Binding-site contacts:
Ligand atom C7 contacts residue THR124 of chain 1.B at 4.0 Å.
Ligand atom C6 contacts residue VAL127 of chain 1.B at 3.8 Å (hydrophobic).
Ligand atom C4 contacts residue ASN122 of chain 1.B at 4.2 Å.
Ligand atom C2 contacts residue THR124 of chain 1.B at 3.6 Å.
Ligand atom N2 contacts residue ASN122 of chain 1.B at 2.9 Å (h-bond).
Ligand atom O7 contacts residue ASN122 of chain 1.B at 3.2 Å (h-bond).
Ligand atom N2 contacts residue THR124 of chain 1.B at 3.0 Å (h-bond).
Ligand atom C3 contacts residue THR124 of chain 1.B at 3.9 Å.
Ligand atom C5 contacts residue ASN122 of chain 1.B at 3.7 Å.
Ligand atom C2 contacts residue ASN122 of chain 1.B at 2.5 Å.
Ligand atom C1 contacts residue THR124 of chain 1.B at 3.4 Å.
Ligand atom C8 contacts residue ASN122 of chain 1.B at 4.4 Å.
Ligand atom C3 contacts residue ASN122 of chain 1.B at 3.8 Å.
Ligand atom C1 contacts residue ASN122 of chain 1.B at 1.4 Å.
Ligand atom C7 contacts residue ASN122 of chain 1.B at 3.2 Å.
Ligand atom O5 contacts residue ASN122 of chain 1.B at 2.4 Å (h-bond).
Ligand atom C8 contacts residue ALA123 of chain 1.B at 3.8 Å (hydrophobic).
Ligand atom O5 contacts residue VAL127 of chain 1.B at 4.4 Å.
Ligand atom O7 contacts residue PHE157 of chain 1.B at 3.2 Å.
Ligand atom C8 contacts residue THR124 of chain 1.B at 3.8 Å.
Ligand atom C7 contacts residue PHE157 of chain 1.B at 4.4 Å (hydrophobic).
Ligand atom C5 contacts residue VAL127 of chain 1.B at 4.2 Å (hydrophobic).

The small molecule below binds the protein below.
Small molecule (SMILES): CC(=O)N[C@@H]1[C@@H](O)[C@H](O)[C@@H](CO)O[C@H]1O

Sequence of chain 1.B:
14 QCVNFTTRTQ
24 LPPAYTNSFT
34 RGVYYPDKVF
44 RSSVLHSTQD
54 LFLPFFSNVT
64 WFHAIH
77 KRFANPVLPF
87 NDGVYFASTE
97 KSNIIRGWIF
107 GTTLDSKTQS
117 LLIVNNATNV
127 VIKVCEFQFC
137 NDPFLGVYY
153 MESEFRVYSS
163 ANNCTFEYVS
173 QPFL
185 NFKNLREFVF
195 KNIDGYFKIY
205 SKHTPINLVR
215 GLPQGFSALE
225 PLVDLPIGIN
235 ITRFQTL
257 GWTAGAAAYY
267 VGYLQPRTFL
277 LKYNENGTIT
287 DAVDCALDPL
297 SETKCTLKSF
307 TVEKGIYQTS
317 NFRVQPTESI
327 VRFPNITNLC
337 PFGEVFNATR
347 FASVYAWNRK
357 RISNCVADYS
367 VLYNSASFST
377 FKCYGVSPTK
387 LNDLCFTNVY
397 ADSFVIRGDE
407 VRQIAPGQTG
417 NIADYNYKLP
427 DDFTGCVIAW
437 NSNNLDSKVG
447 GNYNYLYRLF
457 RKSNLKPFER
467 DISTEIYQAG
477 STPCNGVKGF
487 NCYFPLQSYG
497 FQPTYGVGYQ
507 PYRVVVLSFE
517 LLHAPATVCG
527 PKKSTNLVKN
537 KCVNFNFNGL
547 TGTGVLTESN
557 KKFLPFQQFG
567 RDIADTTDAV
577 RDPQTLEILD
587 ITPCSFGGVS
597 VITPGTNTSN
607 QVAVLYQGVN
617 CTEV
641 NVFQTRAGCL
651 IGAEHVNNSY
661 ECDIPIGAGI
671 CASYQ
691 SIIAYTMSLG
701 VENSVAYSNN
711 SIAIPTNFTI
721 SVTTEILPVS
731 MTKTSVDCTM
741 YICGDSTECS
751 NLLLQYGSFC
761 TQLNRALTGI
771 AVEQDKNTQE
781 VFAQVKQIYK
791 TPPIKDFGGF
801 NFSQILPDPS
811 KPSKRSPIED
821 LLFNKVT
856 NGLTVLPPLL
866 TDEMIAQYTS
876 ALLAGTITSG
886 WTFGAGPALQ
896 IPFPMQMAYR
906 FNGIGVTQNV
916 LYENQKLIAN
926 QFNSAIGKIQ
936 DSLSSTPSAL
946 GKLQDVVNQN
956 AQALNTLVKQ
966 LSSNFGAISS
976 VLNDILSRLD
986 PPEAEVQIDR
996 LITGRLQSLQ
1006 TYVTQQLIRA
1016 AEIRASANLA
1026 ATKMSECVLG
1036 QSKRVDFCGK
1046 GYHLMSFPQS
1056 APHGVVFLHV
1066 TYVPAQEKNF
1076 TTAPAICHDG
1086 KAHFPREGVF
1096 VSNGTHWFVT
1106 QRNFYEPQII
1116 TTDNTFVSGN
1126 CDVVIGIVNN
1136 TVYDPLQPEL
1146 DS